Binding-site contacts:
Ligand atom C2 contacts residue ASN38 of chain 1.C at 3.0 Å.
Ligand atom C3 contacts residue ASN38 of chain 1.C at 3.9 Å.
Ligand atom C5 contacts residue ASN38 of chain 1.C at 2.8 Å.
Ligand atom O5 contacts residue ASN38 of chain 1.C at 2.0 Å (h-bond).
Ligand atom C2 contacts residue ASN56 of chain 1.I at 4.4 Å.
Ligand atom C1 contacts residue ASN56 of chain 1.I at 3.5 Å.
Ligand atom C4 contacts residue ASN38 of chain 1.C at 3.9 Å.
Ligand atom O4 contacts residue ASN56 of chain 1.I at 4.4 Å.
Ligand atom C7 contacts residue THR37 of chain 1.C at 4.4 Å.
Ligand atom N2 contacts residue ASN56 of chain 1.I at 4.2 Å.
Ligand atom O5 contacts residue ASN56 of chain 1.I at 3.7 Å.
Ligand atom C2 contacts residue TYR57 of chain 1.I at 4.4 Å (hydrophobic).
Ligand atom N2 contacts residue ASN38 of chain 1.C at 3.8 Å.
Ligand atom O6 contacts residue ASN56 of chain 1.I at 3.5 Å (h-bond).
Ligand atom O5 contacts residue TYR57 of chain 1.I at 3.9 Å.
Ligand atom O7 contacts residue ASN38 of chain 1.C at 3.7 Å.
Ligand atom O7 contacts residue THR37 of chain 1.C at 3.4 Å (h-bond).
Ligand atom C6 contacts residue ASN38 of chain 1.C at 3.7 Å.
Ligand atom C7 contacts residue ASN38 of chain 1.C at 4.1 Å.
Ligand atom C1 contacts residue ASN38 of chain 1.C at 1.4 Å.

Sequence of chain 1.I:
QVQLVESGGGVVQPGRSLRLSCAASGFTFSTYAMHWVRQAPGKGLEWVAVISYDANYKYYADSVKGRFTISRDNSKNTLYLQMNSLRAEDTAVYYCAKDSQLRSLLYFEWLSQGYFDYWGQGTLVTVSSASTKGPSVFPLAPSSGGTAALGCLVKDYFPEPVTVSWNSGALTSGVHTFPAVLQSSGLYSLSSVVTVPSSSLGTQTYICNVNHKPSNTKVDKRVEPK

This small molecule binds to this protein.
Small molecule (SMILES): CC(=O)N[C@H]1[C@H](O[C@H]2[C@H](O)[C@@H](NC(C)=O)CO[C@@H]2CO)O[C@H](CO)[C@@H](O)[C@@H]1O

Sequence of chain 1.C:
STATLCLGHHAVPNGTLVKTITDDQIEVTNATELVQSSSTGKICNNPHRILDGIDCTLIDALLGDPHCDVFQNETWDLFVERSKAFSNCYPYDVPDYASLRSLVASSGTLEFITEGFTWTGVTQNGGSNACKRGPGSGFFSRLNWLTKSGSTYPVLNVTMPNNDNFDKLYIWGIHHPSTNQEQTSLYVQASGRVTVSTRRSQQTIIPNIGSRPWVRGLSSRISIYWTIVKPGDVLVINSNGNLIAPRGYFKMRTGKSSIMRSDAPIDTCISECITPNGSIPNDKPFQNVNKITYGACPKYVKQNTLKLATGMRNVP